Binding-site contacts:
Ligand atom O7 contacts residue ASN94 of chain 1.A at 3.7 Å.
Ligand atom C8 contacts residue ALA92 of chain 1.A at 3.6 Å (hydrophobic).
Ligand atom O5 contacts residue PHE124 of chain 1.A at 4.1 Å.
Ligand atom C4 contacts residue ASN94 of chain 1.A at 4.2 Å.
Ligand atom C7 contacts residue ASN94 of chain 1.A at 3.5 Å.
Ligand atom C3 contacts residue ASN94 of chain 1.A at 3.8 Å.
Ligand atom O5 contacts residue ASN94 of chain 1.A at 2.3 Å (h-bond).
Ligand atom C8 contacts residue GLN151 of chain 1.A at 3.8 Å.
Ligand atom C5 contacts residue PHE124 of chain 1.A at 3.7 Å (hydrophobic).
Ligand atom C6 contacts residue PHE124 of chain 1.A at 4.1 Å (hydrophobic).
Ligand atom C1 contacts residue PHE124 of chain 1.A at 4.4 Å (hydrophobic).
Ligand atom C1 contacts residue GLN151 of chain 1.A at 4.1 Å.
Ligand atom C3 contacts residue GLN151 of chain 1.A at 3.8 Å.
Ligand atom N2 contacts residue ASN94 of chain 1.A at 3.0 Å (h-bond).
Ligand atom C1 contacts residue ASN94 of chain 1.A at 1.4 Å.
Ligand atom C8 contacts residue ARG132 of chain 1.A at 4.4 Å.
Ligand atom O5 contacts residue THR149 of chain 1.A at 4.2 Å.
Ligand atom C5 contacts residue ASN94 of chain 1.A at 3.6 Å.
Ligand atom C8 contacts residue PHE124 of chain 1.A at 3.6 Å (hydrophobic).
Ligand atom N2 contacts residue GLN151 of chain 1.A at 3.0 Å (h-bond).
Ligand atom C7 contacts residue PHE124 of chain 1.A at 4.0 Å (hydrophobic).
Ligand atom C8 contacts residue PHE93 of chain 1.A at 4.1 Å (hydrophobic).
Ligand atom C7 contacts residue ARG132 of chain 1.A at 3.9 Å.
Ligand atom C2 contacts residue GLN151 of chain 1.A at 3.8 Å.
Ligand atom O7 contacts residue PHE124 of chain 1.A at 3.9 Å.
Ligand atom O7 contacts residue ARG132 of chain 1.A at 2.9 Å (salt-bridge).
Ligand atom C7 contacts residue GLN151 of chain 1.A at 3.9 Å.
Ligand atom C2 contacts residue ASN94 of chain 1.A at 2.5 Å.
Ligand atom O3 contacts residue GLN151 of chain 1.A at 4.3 Å.
Ligand atom C1 contacts residue THR149 of chain 1.A at 4.5 Å.

Sequence of chain 1.A:
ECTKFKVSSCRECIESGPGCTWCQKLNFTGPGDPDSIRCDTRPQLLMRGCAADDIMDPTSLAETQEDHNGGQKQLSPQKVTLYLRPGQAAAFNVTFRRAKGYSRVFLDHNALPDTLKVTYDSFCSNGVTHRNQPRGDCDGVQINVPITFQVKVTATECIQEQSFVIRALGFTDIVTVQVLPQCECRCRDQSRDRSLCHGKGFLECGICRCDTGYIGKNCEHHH

The protein below binds the small molecule below.
Small molecule (SMILES): CC(=O)N[C@H]1[C@H](O[C@H]2[C@H](O)[C@@H](NC(C)=O)CO[C@@H]2CO)O[C@H](CO)[C@@H](O)[C@@H]1O